Sequence of chain 1.A:
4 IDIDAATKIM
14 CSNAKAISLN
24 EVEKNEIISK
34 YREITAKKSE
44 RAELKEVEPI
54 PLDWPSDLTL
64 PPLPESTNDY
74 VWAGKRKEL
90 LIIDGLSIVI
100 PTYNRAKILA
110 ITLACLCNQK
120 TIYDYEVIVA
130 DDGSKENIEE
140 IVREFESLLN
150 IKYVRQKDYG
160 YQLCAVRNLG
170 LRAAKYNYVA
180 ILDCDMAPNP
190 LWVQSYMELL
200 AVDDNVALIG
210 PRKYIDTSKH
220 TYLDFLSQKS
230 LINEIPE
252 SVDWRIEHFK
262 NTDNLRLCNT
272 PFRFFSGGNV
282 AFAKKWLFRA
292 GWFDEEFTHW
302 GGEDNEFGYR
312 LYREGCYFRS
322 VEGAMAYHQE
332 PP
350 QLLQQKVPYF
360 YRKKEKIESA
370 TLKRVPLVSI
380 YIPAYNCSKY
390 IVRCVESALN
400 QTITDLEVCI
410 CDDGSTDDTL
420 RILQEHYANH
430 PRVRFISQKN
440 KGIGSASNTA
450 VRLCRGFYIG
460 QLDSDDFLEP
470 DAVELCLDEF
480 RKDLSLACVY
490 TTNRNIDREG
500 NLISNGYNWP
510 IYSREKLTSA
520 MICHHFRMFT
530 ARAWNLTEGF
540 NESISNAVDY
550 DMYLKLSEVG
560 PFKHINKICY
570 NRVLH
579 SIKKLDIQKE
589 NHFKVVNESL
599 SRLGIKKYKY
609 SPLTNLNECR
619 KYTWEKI

The protein below binds the small molecule below.
Small molecule (SMILES): O=C(O)[C@H]1O[C@H](O[P](=O)(O)O[P](=O)(O)OC[C@H]2O[C@@H](n3ccc(=O)[nH]c3=O)[C@H](O)[C@@H]2O)[C@H](O)[C@@H](O)[C@@H]1O

Binding-site contacts:
Ligand atom C5D contacts residue ASP182 of chain 1.A at 3.0 Å.
Ligand atom O4 contacts residue ASP131 of chain 1.A at 3.4 Å (salt-bridge).
Ligand atom O2' contacts residue ASP182 of chain 1.A at 2.7 Å (salt-bridge).
Ligand atom C5 contacts residue TYR160 of chain 1.A at 3.5 Å (hydrophobic).
Ligand atom N3 contacts residue ASP131 of chain 1.A at 2.5 Å (salt-bridge).
Ligand atom N1 contacts residue TYR102 of chain 1.A at 3.6 Å.
Ligand atom O1A contacts residue MN1 of chain 1.G at 2.2 Å.
Ligand atom O4 contacts residue GLY159 of chain 1.A at 3.5 Å (h-bond).
Ligand atom O3' contacts residue GLU304 of chain 1.A at 3.6 Å (salt-bridge).
Ligand atom O4D contacts residue TYR160 of chain 1.A at 3.7 Å.
Ligand atom C2' contacts residue ASP182 of chain 1.A at 3.6 Å.
Ligand atom O4 contacts residue TYR160 of chain 1.A at 3.5 Å.
Ligand atom O3D contacts residue ASP182 of chain 1.A at 3.2 Å (salt-bridge).
Ligand atom C4D contacts residue ASP182 of chain 1.A at 3.1 Å.
Ligand atom O2D contacts residue THR101 of chain 1.A at 3.2 Å.
Ligand atom O1B contacts residue HIS329 of chain 1.A at 2.9 Å (h-bond).
Ligand atom C3D contacts residue ASP182 of chain 1.A at 3.4 Å.
Ligand atom C6 contacts residue TYR102 of chain 1.A at 3.6 Å (hydrophobic).
Ligand atom O1A contacts residue ARG104 of chain 1.A at 2.8 Å (salt-bridge).
Ligand atom O5D contacts residue TYR160 of chain 1.A at 3.4 Å (h-bond).
Ligand atom PB contacts residue MN1 of chain 1.G at 3.4 Å.
Ligand atom O4' contacts residue ASP305 of chain 1.A at 2.5 Å (salt-bridge).
Ligand atom O1B contacts residue MN1 of chain 1.G at 2.2 Å.
Ligand atom O4D contacts residue LEU162 of chain 1.A at 3.3 Å.
Ligand atom O3D contacts residue PRO100 of chain 1.A at 2.8 Å (h-bond).
Ligand atom O2D contacts residue TYR102 of chain 1.A at 2.9 Å (h-bond).
Ligand atom C2 contacts residue ASP131 of chain 1.A at 3.4 Å.
Ligand atom O2' contacts residue ARG166 of chain 1.A at 3.3 Å (salt-bridge).
Ligand atom C2 contacts residue TYR102 of chain 1.A at 3.7 Å (hydrophobic).
Ligand atom O2D contacts residue PRO100 of chain 1.A at 3.0 Å (h-bond).
Ligand atom O2 contacts residue ASP131 of chain 1.A at 3.3 Å.
Ligand atom C4 contacts residue TYR102 of chain 1.A at 3.7 Å (hydrophobic).
Ligand atom C3' contacts residue ASP305 of chain 1.A at 3.5 Å.
Ligand atom O'P contacts residue ARG211 of chain 1.A at 3.3 Å (salt-bridge).
Ligand atom O3' contacts residue ARG166 of chain 1.A at 2.9 Å (salt-bridge).
Ligand atom C4 contacts residue ASP131 of chain 1.A at 3.4 Å.
Ligand atom PA contacts residue MN1 of chain 1.G at 3.4 Å.
Ligand atom C4' contacts residue ASP305 of chain 1.A at 3.0 Å.
Ligand atom O2D contacts residue CYS183 of chain 1.A at 3.6 Å.
Ligand atom O3' contacts residue ASP305 of chain 1.A at 2.8 Å (salt-bridge).